The small molecule below binds the protein below.
Small molecule (SMILES): CC(=O)N[C@@H]1[C@@H](O)[C@H](O)[C@@H](CO)O[C@H]1O

Sequence of chain 1.E:
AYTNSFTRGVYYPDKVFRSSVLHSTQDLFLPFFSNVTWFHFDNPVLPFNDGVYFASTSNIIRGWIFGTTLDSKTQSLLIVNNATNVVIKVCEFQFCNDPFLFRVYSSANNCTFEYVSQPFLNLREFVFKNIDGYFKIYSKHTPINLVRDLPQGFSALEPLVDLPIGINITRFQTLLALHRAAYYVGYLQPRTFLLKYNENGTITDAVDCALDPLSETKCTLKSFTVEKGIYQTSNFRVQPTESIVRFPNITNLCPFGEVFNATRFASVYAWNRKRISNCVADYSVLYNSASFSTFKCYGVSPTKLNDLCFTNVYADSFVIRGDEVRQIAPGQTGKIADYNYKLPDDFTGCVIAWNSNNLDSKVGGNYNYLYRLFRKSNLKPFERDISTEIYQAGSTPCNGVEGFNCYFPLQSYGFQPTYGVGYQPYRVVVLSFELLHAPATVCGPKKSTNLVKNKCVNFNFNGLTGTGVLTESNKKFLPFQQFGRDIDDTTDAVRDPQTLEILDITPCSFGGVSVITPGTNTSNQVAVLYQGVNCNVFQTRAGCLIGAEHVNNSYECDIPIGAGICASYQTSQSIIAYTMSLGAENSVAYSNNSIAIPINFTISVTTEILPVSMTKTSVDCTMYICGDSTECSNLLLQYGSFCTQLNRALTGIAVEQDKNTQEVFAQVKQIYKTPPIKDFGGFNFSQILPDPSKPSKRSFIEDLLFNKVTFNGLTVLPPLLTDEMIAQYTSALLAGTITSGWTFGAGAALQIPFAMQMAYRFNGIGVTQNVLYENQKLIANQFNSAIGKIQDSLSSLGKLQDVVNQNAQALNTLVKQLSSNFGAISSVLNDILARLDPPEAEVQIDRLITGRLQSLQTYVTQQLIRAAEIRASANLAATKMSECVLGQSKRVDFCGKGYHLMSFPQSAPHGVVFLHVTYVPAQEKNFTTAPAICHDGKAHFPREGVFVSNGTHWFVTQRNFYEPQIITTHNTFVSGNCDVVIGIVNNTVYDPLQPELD

Binding-site contacts:
Ligand atom C2 contacts residue ASN1162 of chain 1.E at 2.5 Å.
Ligand atom C1 contacts residue ASN1162 of chain 1.E at 1.4 Å.
Ligand atom C8 contacts residue ASN1162 of chain 1.E at 3.3 Å.
Ligand atom C7 contacts residue ASN1162 of chain 1.E at 3.0 Å.
Ligand atom O7 contacts residue ASN1162 of chain 1.E at 4.0 Å.
Ligand atom C3 contacts residue ASN1162 of chain 1.E at 3.8 Å.
Ligand atom N2 contacts residue ASN1162 of chain 1.E at 2.3 Å (h-bond).
Ligand atom O5 contacts residue ASN1162 of chain 1.E at 2.3 Å (h-bond).
Ligand atom C4 contacts residue ASN1162 of chain 1.E at 4.2 Å.
Ligand atom C5 contacts residue ASN1162 of chain 1.E at 3.6 Å.